Sequence of chain 1.A:
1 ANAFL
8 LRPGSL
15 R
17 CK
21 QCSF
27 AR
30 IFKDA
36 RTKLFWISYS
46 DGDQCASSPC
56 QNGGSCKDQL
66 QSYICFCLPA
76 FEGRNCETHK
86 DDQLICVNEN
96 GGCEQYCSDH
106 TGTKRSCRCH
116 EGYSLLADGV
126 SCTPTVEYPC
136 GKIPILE

Sequence of chain 1.D:
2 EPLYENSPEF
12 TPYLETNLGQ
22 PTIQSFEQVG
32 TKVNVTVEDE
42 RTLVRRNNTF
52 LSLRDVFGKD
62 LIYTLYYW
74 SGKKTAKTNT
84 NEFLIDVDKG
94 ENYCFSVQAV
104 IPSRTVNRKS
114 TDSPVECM

Binding-site contacts:
Ligand atom C4 contacts residue SER60 of chain 1.A at 3.4 Å.
Ligand atom C4 contacts residue GLY58 of chain 1.A at 3.8 Å.
Ligand atom O4 contacts residue LEU73 of chain 1.A at 4.2 Å.
Ligand atom C1 contacts residue SER60 of chain 1.A at 1.4 Å.
Ligand atom C5 contacts residue SER60 of chain 1.A at 2.7 Å.
Ligand atom C6 contacts residue CYS72 of chain 1.A at 3.9 Å (hydrophobic).
Ligand atom C2 contacts residue SER60 of chain 1.A at 2.4 Å.
Ligand atom O2 contacts residue SER60 of chain 1.A at 2.9 Å (h-bond).
Ligand atom C4 contacts residue LEU73 of chain 1.A at 4.2 Å (hydrophobic).
Ligand atom C5 contacts residue GLY59 of chain 1.A at 4.4 Å.
Ligand atom C3 contacts residue SER60 of chain 1.A at 2.9 Å.
Ligand atom O5 contacts residue SER60 of chain 1.A at 2.3 Å (h-bond).
Ligand atom C5 contacts residue PHE71 of chain 1.A at 3.9 Å (hydrophobic).
Ligand atom C5 contacts residue GLY58 of chain 1.A at 4.0 Å.
Ligand atom O3 contacts residue GLY58 of chain 1.A at 4.3 Å.
Ligand atom O3 contacts residue SER60 of chain 1.A at 4.3 Å.
Ligand atom C3 contacts residue GLY58 of chain 1.A at 3.9 Å.
Ligand atom O4 contacts residue SER60 of chain 1.A at 4.4 Å.
Ligand atom O5 contacts residue ARG42 of chain 1.D at 3.4 Å (salt-bridge).
Ligand atom C6 contacts residue SER60 of chain 1.A at 4.0 Å.
Ligand atom C1 contacts residue ARG42 of chain 1.D at 3.9 Å.
Ligand atom C6 contacts residue PHE71 of chain 1.A at 3.4 Å (hydrophobic).
Ligand atom C6 contacts residue PHE51 of chain 1.D at 4.2 Å (hydrophobic).
Ligand atom O5 contacts residue PHE71 of chain 1.A at 4.5 Å.
Ligand atom C6 contacts residue LEU73 of chain 1.A at 4.3 Å (hydrophobic).

A protein and the small-molecule ligand that binds it are described below.
Small molecule (SMILES): C[C@@H]1O[C@@H](O)[C@@H](O)[C@H](O)[C@@H]1O